Sequence of chain 1.A:
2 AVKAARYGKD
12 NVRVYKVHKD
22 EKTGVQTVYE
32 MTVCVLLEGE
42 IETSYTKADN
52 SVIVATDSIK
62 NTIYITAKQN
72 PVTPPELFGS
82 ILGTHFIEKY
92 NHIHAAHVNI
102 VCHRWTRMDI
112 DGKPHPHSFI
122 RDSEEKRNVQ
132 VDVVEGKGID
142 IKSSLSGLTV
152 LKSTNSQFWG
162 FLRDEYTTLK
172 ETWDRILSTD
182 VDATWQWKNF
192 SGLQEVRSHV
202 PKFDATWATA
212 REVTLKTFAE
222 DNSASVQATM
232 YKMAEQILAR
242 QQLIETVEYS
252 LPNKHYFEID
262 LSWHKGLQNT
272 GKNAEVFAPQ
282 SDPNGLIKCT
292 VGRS

Sequence of chain 2.A:
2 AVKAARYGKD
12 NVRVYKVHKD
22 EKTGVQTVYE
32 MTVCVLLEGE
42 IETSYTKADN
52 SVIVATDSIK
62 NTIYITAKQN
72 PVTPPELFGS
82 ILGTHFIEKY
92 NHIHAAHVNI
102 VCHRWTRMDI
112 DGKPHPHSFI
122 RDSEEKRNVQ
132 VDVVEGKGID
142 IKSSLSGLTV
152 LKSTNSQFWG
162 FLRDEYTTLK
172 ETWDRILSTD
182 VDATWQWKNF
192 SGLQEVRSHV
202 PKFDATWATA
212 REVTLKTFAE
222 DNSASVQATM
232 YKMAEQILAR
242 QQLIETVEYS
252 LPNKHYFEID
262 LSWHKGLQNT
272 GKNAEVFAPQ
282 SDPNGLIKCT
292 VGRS

Binding-site contacts:
Ligand atom N7 contacts residue ASP58 of chain 1.A at 3.4 Å (salt-bridge).
Ligand atom C2 contacts residue PHE159 of chain 2.A at 4.0 Å (hydrophobic).
Ligand atom N1 contacts residue ILE288 of chain 2.A at 3.7 Å.
Ligand atom O8 contacts residue HIS256 of chain 2.A at 3.9 Å.
Ligand atom N3 contacts residue ARG176 of chain 2.A at 3.1 Å (salt-bridge).
Ligand atom C4 contacts residue ARG176 of chain 2.A at 3.8 Å.
Ligand atom O2 contacts residue ASN254 of chain 2.A at 4.1 Å.
Ligand atom N9 contacts residue ARG176 of chain 2.A at 3.4 Å (salt-bridge).
Ligand atom C2 contacts residue ASN254 of chain 2.A at 3.5 Å.
Ligand atom N7 contacts residue THR57 of chain 1.A at 3.1 Å (h-bond).
Ligand atom O5 contacts residue PHE159 of chain 2.A at 3.3 Å.
Ligand atom N3 contacts residue PHE159 of chain 2.A at 3.3 Å.
Ligand atom N9 contacts residue HIS256 of chain 2.A at 3.9 Å.
Ligand atom N3 contacts residue ASN254 of chain 2.A at 4.0 Å.
Ligand atom O2 contacts residue PHE159 of chain 2.A at 3.8 Å.
Ligand atom C4 contacts residue ASN254 of chain 2.A at 3.9 Å.
Ligand atom O2 contacts residue VAL227 of chain 2.A at 3.1 Å (h-bond).
Ligand atom O2 contacts residue SER226 of chain 2.A at 3.6 Å.
Ligand atom C8 contacts residue HIS256 of chain 2.A at 4.1 Å.
Ligand atom O5 contacts residue ALA56 of chain 1.A at 3.5 Å.
Ligand atom O8 contacts residue ASP58 of chain 1.A at 3.6 Å.
Ligand atom N7 contacts residue PHE159 of chain 2.A at 3.7 Å.
Ligand atom N1 contacts residue VAL227 of chain 2.A at 3.8 Å.
Ligand atom C5 contacts residue PHE159 of chain 2.A at 3.3 Å (hydrophobic).
Ligand atom C4 contacts residue THR57 of chain 1.A at 4.1 Å.
Ligand atom N1 contacts residue ASN254 of chain 2.A at 3.2 Å (h-bond).
Ligand atom O5 contacts residue THR57 of chain 1.A at 2.9 Å (h-bond).
Ligand atom N7 contacts residue ALA56 of chain 1.A at 3.8 Å.
Ligand atom O2 contacts residue ARG176 of chain 2.A at 3.0 Å (salt-bridge).
Ligand atom C8 contacts residue LEU170 of chain 2.A at 3.9 Å (hydrophobic).
Ligand atom O8 contacts residue LEU170 of chain 2.A at 3.7 Å.
Ligand atom O8 contacts residue THR57 of chain 1.A at 4.1 Å.
Ligand atom O2 contacts residue GLN228 of chain 2.A at 3.9 Å.
Ligand atom N9 contacts residue ASN254 of chain 2.A at 3.7 Å.
Ligand atom C8 contacts residue THR57 of chain 1.A at 3.6 Å.
Ligand atom C5 contacts residue THR57 of chain 1.A at 3.3 Å.
Ligand atom C2 contacts residue VAL227 of chain 2.A at 4.0 Å (hydrophobic).
Ligand atom N7 contacts residue LEU170 of chain 2.A at 3.8 Å.
Ligand atom C4 contacts residue PHE159 of chain 2.A at 3.6 Å (hydrophobic).
Ligand atom C2 contacts residue ARG176 of chain 2.A at 3.5 Å.

This small molecule binds to this protein.
Small molecule (SMILES): NC(=O)NC1=NC(=O)NC1=O